Binding-site contacts:
Ligand atom O6 contacts residue VAL34 of chain 1.A at 3.9 Å.
Ligand atom CBE contacts residue CYS98 of chain 1.A at 3.4 Å (hydrophobic).
Ligand atom C6 contacts residue LEU146 of chain 1.A at 3.5 Å (hydrophobic).
Ligand atom CAR contacts residue MET94 of chain 1.A at 3.9 Å (hydrophobic).
Ligand atom CBC contacts residue SER95 of chain 1.A at 3.7 Å.
Ligand atom CAS contacts residue MET94 of chain 1.A at 3.1 Å (hydrophobic).
Ligand atom OBF contacts residue CYS98 of chain 1.A at 3.1 Å.
Ligand atom N3 contacts residue LEU146 of chain 1.A at 3.7 Å.
Ligand atom CBH contacts residue CYS98 of chain 1.A at 1.8 Å (hydrophobic).
Ligand atom CAO contacts residue VAL34 of chain 1.A at 3.9 Å (hydrophobic).
Ligand atom N1 contacts residue LEU146 of chain 1.A at 3.3 Å.
Ligand atom CBJ contacts residue MET91 of chain 1.A at 3.9 Å (hydrophobic).
Ligand atom CBH contacts residue ALA143 of chain 1.A at 3.6 Å (hydrophobic).
Ligand atom CAP contacts residue VAL34 of chain 1.A at 3.5 Å (hydrophobic).
Ligand atom CAS contacts residue GLY97 of chain 1.A at 3.3 Å.
Ligand atom N3 contacts residue TYR93 of chain 1.A at 3.8 Å.
Ligand atom N3 contacts residue ALA46 of chain 1.A at 3.6 Å.
Ligand atom C5 contacts residue LEU146 of chain 1.A at 3.7 Å (hydrophobic).
Ligand atom CBH contacts residue ASP101 of chain 1.A at 3.9 Å.
Ligand atom NAG contacts residue MET94 of chain 1.A at 2.9 Å (h-bond).
Ligand atom C2 contacts residue GLU92 of chain 1.A at 3.1 Å.
Ligand atom CAT contacts residue SER95 of chain 1.A at 3.3 Å.
Ligand atom N1 contacts residue ALA46 of chain 1.A at 3.8 Å.
Ligand atom CBJ contacts residue LEU146 of chain 1.A at 3.3 Å (hydrophobic).
Ligand atom CBJ contacts residue VAL76 of chain 1.A at 3.8 Å (hydrophobic).
Ligand atom CBG contacts residue CYS98 of chain 1.A at 2.6 Å (hydrophobic).
Ligand atom CAH contacts residue LEU26 of chain 1.A at 3.8 Å (hydrophobic).
Ligand atom C4 contacts residue LEU146 of chain 1.A at 3.8 Å (hydrophobic).
Ligand atom C4 contacts residue MET94 of chain 1.A at 3.7 Å (hydrophobic).
Ligand atom C2 contacts residue ALA46 of chain 1.A at 3.3 Å (hydrophobic).
Ligand atom CAR contacts residue GLY97 of chain 1.A at 3.6 Å.
Ligand atom CAT contacts residue GLY97 of chain 1.A at 3.3 Å.
Ligand atom CAH contacts residue MET94 of chain 1.A at 3.8 Å (hydrophobic).
Ligand atom CBI contacts residue LEU146 of chain 1.A at 3.9 Å (hydrophobic).
Ligand atom NAG contacts residue TYR93 of chain 1.A at 3.9 Å.
Ligand atom CBG contacts residue ASP101 of chain 1.A at 3.4 Å.
Ligand atom C2 contacts residue LEU146 of chain 1.A at 3.5 Å (hydrophobic).
Ligand atom N3 contacts residue MET94 of chain 1.A at 3.1 Å (h-bond).
Ligand atom N3 contacts residue GLU92 of chain 1.A at 3.7 Å.
Ligand atom OBF contacts residue ALA143 of chain 1.A at 3.7 Å.

A small-molecule ligand and the protein it binds are described below.
Small molecule (SMILES): C=CC(=O)Nc1cccc(-c2c(-c3ccc(N4CCN(C)CC4)cc3)[nH]c3ncn(CC)c(=O)c23)c1

Sequence of chain 1.A:
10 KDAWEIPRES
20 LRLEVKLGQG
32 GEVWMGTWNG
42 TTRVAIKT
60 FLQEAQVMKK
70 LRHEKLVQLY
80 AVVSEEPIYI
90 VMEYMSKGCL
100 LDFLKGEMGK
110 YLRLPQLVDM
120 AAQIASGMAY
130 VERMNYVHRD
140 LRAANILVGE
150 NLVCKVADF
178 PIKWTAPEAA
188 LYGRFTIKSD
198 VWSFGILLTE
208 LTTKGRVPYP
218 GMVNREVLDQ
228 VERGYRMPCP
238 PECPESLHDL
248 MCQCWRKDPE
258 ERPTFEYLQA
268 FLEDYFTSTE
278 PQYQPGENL